This protein binds this small molecule.
Small molecule (SMILES): OC[C@H]1O[C@@H](O)[C@H](O)[C@@H](O)[C@H]1O

Sequence of chain 1.C:
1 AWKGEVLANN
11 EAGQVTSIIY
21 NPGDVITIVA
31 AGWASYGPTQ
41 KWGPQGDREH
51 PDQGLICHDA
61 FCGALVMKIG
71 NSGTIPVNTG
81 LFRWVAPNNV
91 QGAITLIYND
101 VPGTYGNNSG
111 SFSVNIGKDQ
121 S

Binding-site contacts:
Ligand atom O5 contacts residue GLN53 of chain 1.C at 3.7 Å.
Ligand atom O3 contacts residue ASN107 of chain 1.C at 3.0 Å (h-bond).
Ligand atom O4 contacts residue TYR36 of chain 1.C at 3.2 Å (h-bond).
Ligand atom O4 contacts residue CA1 of chain 1.K at 2.5 Å.
Ligand atom C2 contacts residue TYR36 of chain 1.C at 3.6 Å (hydrophobic).
Ligand atom O5 contacts residue HIS50 of chain 1.C at 3.6 Å (h-bond).
Ligand atom C1 contacts residue TYR36 of chain 1.C at 4.1 Å (hydrophobic).
Ligand atom C3 contacts residue TYR36 of chain 1.C at 4.0 Å (hydrophobic).
Ligand atom O6 contacts residue CYS62 of chain 1.C at 4.1 Å.
Ligand atom C3 contacts residue 04G1 of chain 1.L at 3.6 Å.
Ligand atom C6 contacts residue VAL101 of chain 1.C at 4.0 Å (hydrophobic).
Ligand atom C3 contacts residue THR104 of chain 1.C at 4.1 Å.
Ligand atom C3 contacts residue CA1 of chain 1.K at 3.5 Å.
Ligand atom C5 contacts residue 04G1 of chain 1.L at 3.5 Å.
Ligand atom C4 contacts residue THR104 of chain 1.C at 3.4 Å.
Ligand atom C6 contacts residue GLN53 of chain 1.C at 3.3 Å.
Ligand atom C4 contacts residue 04G1 of chain 1.L at 4.0 Å.
Ligand atom C2 contacts residue CA1 of chain 1.K at 4.0 Å.
Ligand atom O6 contacts residue HIS50 of chain 1.C at 2.8 Å (h-bond).
Ligand atom C6 contacts residue CYS62 of chain 1.C at 4.0 Å (hydrophobic).
Ligand atom O2 contacts residue 04G1 of chain 1.L at 2.8 Å (h-bond).
Ligand atom O4 contacts residue THR104 of chain 1.C at 3.3 Å (h-bond).
Ligand atom O3 contacts residue CA1 of chain 1.K at 2.6 Å.
Ligand atom C1 contacts residue 04G1 of chain 1.L at 1.4 Å.
Ligand atom C6 contacts residue HIS50 of chain 1.C at 3.8 Å.
Ligand atom C2 contacts residue 04G1 of chain 1.L at 2.3 Å.
Ligand atom C4 contacts residue CA1 of chain 1.K at 3.5 Å.
Ligand atom C4 contacts residue TYR36 of chain 1.C at 4.2 Å (hydrophobic).
Ligand atom O5 contacts residue 04G1 of chain 1.L at 2.3 Å (h-bond).
Ligand atom O2 contacts residue ASN107 of chain 1.C at 3.2 Å (h-bond).
Ligand atom O6 contacts residue GLN53 of chain 1.C at 2.6 Å (h-bond).
Ligand atom C5 contacts residue GLN53 of chain 1.C at 3.3 Å.
Ligand atom O3 contacts residue TYR36 of chain 1.C at 3.5 Å (h-bond).
Ligand atom O3 contacts residue THR104 of chain 1.C at 3.5 Å (h-bond).
Ligand atom O4 contacts residue ASP100 of chain 1.C at 2.6 Å (salt-bridge).
Ligand atom O5 contacts residue TYR36 of chain 1.C at 3.4 Å.
Ligand atom C4 contacts residue ASP100 of chain 1.C at 3.6 Å.
Ligand atom C2 contacts residue ASN107 of chain 1.C at 3.8 Å.
Ligand atom C6 contacts residue ASP100 of chain 1.C at 3.5 Å.
Ligand atom C5 contacts residue ASP100 of chain 1.C at 4.2 Å.